This protein binds this small molecule.
Small molecule (SMILES): CCC(=O)Nc1ccc(CN(C(=O)Nc2c(Cl)c(OC)cc(OC)c2Cl)c2cc(Nc3ccc(N4CCN(C)CC4)cc3)ncn2)cc1

Binding-site contacts:
Ligand atom C2 contacts residue GLN100 of chain 1.A at 3.1 Å.
Ligand atom CBR contacts residue GLY105 of chain 1.A at 3.9 Å.
Ligand atom N1 contacts residue MET102 of chain 1.A at 2.8 Å (h-bond).
Ligand atom C2 contacts residue THR99 of chain 1.A at 3.7 Å.
Ligand atom OBI contacts residue ASP164 of chain 1.A at 3.4 Å (salt-bridge).
Ligand atom N1 contacts residue GLN100 of chain 1.A at 3.6 Å.
Ligand atom CAR contacts residue LEU27 of chain 1.A at 3.9 Å (hydrophobic).
Ligand atom CLI contacts residue THR99 of chain 1.A at 3.9 Å.
Ligand atom CAP contacts residue GLY105 of chain 1.A at 3.8 Å.
Ligand atom N3 contacts residue THR99 of chain 1.A at 3.9 Å.
Ligand atom CBP contacts residue MET102 of chain 1.A at 3.0 Å (hydrophobic).
Ligand atom OBJ contacts residue LYS54 of chain 1.A at 3.5 Å.
Ligand atom CAQ contacts residue GLY105 of chain 1.A at 3.5 Å.
Ligand atom NBH contacts residue MET102 of chain 1.A at 2.6 Å (h-bond).
Ligand atom CAB contacts residue LYS54 of chain 1.A at 3.6 Å.
Ligand atom CAW contacts residue CYS106 of chain 1.A at 2.8 Å (hydrophobic).
Ligand atom CAB contacts residue LEU97 of chain 1.A at 3.7 Å (hydrophobic).
Ligand atom CBL contacts residue CYS106 of chain 1.A at 3.5 Å (hydrophobic).
Ligand atom CAP contacts residue PRO103 of chain 1.A at 3.8 Å (hydrophobic).
Ligand atom N1 contacts residue LEU101 of chain 1.A at 3.7 Å.
Ligand atom N1 contacts residue ALA52 of chain 1.A at 3.9 Å.
Ligand atom CAV contacts residue CYS106 of chain 1.A at 1.8 Å (hydrophobic).
Ligand atom CLH contacts residue THR163 of chain 1.A at 3.2 Å.
Ligand atom C2 contacts residue ALA52 of chain 1.A at 3.2 Å (hydrophobic).
Ligand atom CAA contacts residue GLU71 of chain 1.A at 3.1 Å.
Ligand atom N3 contacts residue ALA52 of chain 1.A at 3.2 Å.
Ligand atom CAR contacts residue PRO103 of chain 1.A at 3.9 Å (hydrophobic).
Ligand atom C2 contacts residue MET102 of chain 1.A at 3.8 Å (hydrophobic).
Ligand atom CAU contacts residue MET75 of chain 1.A at 3.9 Å (hydrophobic).
Ligand atom CLI contacts residue LYS54 of chain 1.A at 3.5 Å.
Ligand atom OBI contacts residue THR163 of chain 1.A at 3.9 Å.
Ligand atom C6 contacts residue MET102 of chain 1.A at 3.6 Å (hydrophobic).
Ligand atom CBP contacts residue GLY105 of chain 1.A at 3.5 Å.
Ligand atom CAS contacts residue GLY105 of chain 1.A at 3.7 Å.
Ligand atom CAP contacts residue MET102 of chain 1.A at 3.1 Å (hydrophobic).
Ligand atom CAV contacts residue ASP109 of chain 1.A at 3.4 Å.
Ligand atom OBJ contacts residue LEU97 of chain 1.A at 3.1 Å.
Ligand atom CAA contacts residue ASP164 of chain 1.A at 3.3 Å.
Ligand atom CBU contacts residue THR99 of chain 1.A at 3.8 Å.
Ligand atom C4 contacts residue ALA52 of chain 1.A at 3.8 Å (hydrophobic).

Sequence of chain 1.A:
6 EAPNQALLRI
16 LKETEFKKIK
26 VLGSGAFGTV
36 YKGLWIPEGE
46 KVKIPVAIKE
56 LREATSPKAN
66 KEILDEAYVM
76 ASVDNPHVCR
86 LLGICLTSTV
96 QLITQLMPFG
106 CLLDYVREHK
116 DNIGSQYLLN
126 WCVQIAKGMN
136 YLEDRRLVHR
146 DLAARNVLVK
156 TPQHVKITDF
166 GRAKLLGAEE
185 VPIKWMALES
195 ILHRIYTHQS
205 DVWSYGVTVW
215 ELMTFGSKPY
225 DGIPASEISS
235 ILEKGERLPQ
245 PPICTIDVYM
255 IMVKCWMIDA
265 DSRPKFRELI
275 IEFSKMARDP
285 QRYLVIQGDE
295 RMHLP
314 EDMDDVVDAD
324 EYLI